Binding-site contacts:
Ligand atom C3' contacts residue ASP32 of chain 1.B at 3.4 Å.
Ligand atom O2B contacts residue LYS18 of chain 1.B at 2.9 Å (salt-bridge).
Ligand atom O1G contacts residue VAL14 of chain 1.B at 3.3 Å.
Ligand atom O3G contacts residue SER19 of chain 1.B at 3.1 Å (h-bond).
Ligand atom O2G contacts residue ASP35 of chain 1.B at 3.1 Å (salt-bridge).
Ligand atom N2 contacts residue ASP121 of chain 1.B at 2.9 Å (salt-bridge).
Ligand atom N1 contacts residue LYS149 of chain 1.B at 3.4 Å.
Ligand atom PG contacts residue ASP35 of chain 1.B at 3.6 Å.
Ligand atom N2 contacts residue LEU122 of chain 1.B at 3.3 Å.
Ligand atom N1 contacts residue SER147 of chain 1.B at 3.5 Å (h-bond).
Ligand atom O6 contacts residue LYS149 of chain 1.B at 3.5 Å (salt-bridge).
Ligand atom O1A contacts residue TYR34 of chain 1.B at 3.5 Å.
Ligand atom PB contacts residue SER19 of chain 1.B at 3.6 Å.
Ligand atom C6 contacts residue LYS149 of chain 1.B at 3.6 Å.
Ligand atom O6 contacts residue SER147 of chain 1.B at 2.9 Å (h-bond).
Ligand atom C6 contacts residue LYS119 of chain 1.B at 3.8 Å.
Ligand atom O6 contacts residue ALA148 of chain 1.B at 3.0 Å (h-bond).
Ligand atom O2' contacts residue PHE30 of chain 1.B at 3.4 Å.
Ligand atom O2G contacts residue PRO36 of chain 1.B at 3.2 Å (h-bond).
Ligand atom O3A contacts residue GLY17 of chain 1.B at 3.7 Å.
Ligand atom O2A contacts residue VAL31 of chain 1.B at 3.4 Å.
Ligand atom O1B contacts residue GLY17 of chain 1.B at 3.2 Å (h-bond).
Ligand atom O1B contacts residue VAL16 of chain 1.B at 3.6 Å (h-bond).
Ligand atom O6 contacts residue ASN118 of chain 1.B at 2.9 Å (h-bond).
Ligand atom O2G contacts residue TYR34 of chain 1.B at 3.5 Å.
Ligand atom O2B contacts residue GLY17 of chain 1.B at 3.1 Å.
Ligand atom C6 contacts residue SER147 of chain 1.B at 3.6 Å.
Ligand atom C2 contacts residue LYS149 of chain 1.B at 3.7 Å.
Ligand atom O6 contacts residue LYS119 of chain 1.B at 3.5 Å.
Ligand atom O1A contacts residue GLU33 of chain 1.B at 2.8 Å (salt-bridge).
Ligand atom PB contacts residue GLY17 of chain 1.B at 3.7 Å.
Ligand atom N3B contacts residue SER19 of chain 1.B at 3.6 Å.
Ligand atom O3' contacts residue ASP32 of chain 1.B at 3.1 Å (salt-bridge).
Ligand atom O1B contacts residue GLY15 of chain 1.B at 2.9 Å (h-bond).
Ligand atom O2B contacts residue SER19 of chain 1.B at 2.6 Å (h-bond).
Ligand atom O2A contacts residue GLU33 of chain 1.B at 3.2 Å (salt-bridge).
Ligand atom PA contacts residue GLU33 of chain 1.B at 3.5 Å.
Ligand atom N7 contacts residue ALA148 of chain 1.B at 3.7 Å.
Ligand atom O3G contacts residue ASP35 of chain 1.B at 2.9 Å (salt-bridge).
Ligand atom O2' contacts residue ASP32 of chain 1.B at 3.3 Å (salt-bridge).

A protein and the small-molecule ligand that binds it are described below.
Small molecule (SMILES): Nc1nc2c(ncn2[C@@H]2O[C@H](CO[P](=O)(O)O[P](=O)(O)NP(=O)(O)O)[C@@H](O)[C@H]2O)c(=O)[nH]1

Sequence of chain 1.B:
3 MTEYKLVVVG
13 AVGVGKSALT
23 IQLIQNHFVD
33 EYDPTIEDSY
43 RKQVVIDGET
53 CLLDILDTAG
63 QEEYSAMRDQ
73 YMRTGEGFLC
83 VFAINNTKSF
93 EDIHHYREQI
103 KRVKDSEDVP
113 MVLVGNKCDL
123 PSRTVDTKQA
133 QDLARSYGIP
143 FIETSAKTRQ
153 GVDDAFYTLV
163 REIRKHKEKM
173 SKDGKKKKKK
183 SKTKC